Sequence of chain 1.A:
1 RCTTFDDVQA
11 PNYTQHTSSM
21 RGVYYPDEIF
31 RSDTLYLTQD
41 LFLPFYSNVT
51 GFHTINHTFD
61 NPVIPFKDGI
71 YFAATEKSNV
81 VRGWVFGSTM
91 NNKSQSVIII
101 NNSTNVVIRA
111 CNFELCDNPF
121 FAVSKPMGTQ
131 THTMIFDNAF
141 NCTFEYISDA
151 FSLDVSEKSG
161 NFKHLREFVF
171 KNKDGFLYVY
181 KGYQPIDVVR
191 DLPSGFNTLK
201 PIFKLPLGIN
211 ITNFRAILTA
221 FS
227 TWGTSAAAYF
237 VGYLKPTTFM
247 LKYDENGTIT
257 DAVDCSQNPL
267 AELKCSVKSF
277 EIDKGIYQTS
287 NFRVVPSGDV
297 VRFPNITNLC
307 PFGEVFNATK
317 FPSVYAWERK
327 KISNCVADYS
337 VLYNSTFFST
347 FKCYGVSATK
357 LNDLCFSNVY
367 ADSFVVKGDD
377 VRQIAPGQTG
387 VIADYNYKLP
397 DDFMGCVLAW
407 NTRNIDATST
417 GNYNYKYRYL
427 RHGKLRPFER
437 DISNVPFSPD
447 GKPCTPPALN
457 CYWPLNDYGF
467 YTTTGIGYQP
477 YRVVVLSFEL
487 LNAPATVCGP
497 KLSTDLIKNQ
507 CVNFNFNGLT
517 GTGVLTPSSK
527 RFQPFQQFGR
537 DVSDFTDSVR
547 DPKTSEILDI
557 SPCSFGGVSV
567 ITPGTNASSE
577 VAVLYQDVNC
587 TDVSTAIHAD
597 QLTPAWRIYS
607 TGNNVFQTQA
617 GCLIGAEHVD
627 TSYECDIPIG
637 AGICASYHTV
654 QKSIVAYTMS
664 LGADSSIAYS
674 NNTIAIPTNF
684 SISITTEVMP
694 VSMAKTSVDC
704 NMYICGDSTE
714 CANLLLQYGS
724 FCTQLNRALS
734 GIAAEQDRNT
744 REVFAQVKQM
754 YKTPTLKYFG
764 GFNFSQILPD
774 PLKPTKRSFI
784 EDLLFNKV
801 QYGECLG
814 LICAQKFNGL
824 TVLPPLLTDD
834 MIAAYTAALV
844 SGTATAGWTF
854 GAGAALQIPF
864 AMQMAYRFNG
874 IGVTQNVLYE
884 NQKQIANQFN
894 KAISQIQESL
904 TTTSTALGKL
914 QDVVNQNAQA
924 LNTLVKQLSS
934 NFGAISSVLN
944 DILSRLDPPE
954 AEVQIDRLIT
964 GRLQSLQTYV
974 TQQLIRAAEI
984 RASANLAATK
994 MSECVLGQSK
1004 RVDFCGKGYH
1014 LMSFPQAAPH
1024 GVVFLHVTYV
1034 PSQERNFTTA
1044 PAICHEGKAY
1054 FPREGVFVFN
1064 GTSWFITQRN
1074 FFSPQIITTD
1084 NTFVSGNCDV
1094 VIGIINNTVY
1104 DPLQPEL

Binding-site contacts:
Ligand atom C6 contacts residue GLN613 of chain 1.A at 4.1 Å.
Ligand atom C6 contacts residue LEU814 of chain 1.G at 4.1 Å (hydrophobic).
Ligand atom O6 contacts residue LEU814 of chain 1.G at 2.8 Å (h-bond).
Ligand atom C5 contacts residue ASN585 of chain 1.A at 4.4 Å.
Ligand atom O6 contacts residue GLN613 of chain 1.A at 4.0 Å.
Ligand atom O5 contacts residue ASN585 of chain 1.A at 3.3 Å.
Ligand atom C8 contacts residue THR587 of chain 1.A at 3.4 Å.
Ligand atom C1 contacts residue ASN585 of chain 1.A at 3.1 Å.
Ligand atom C2 contacts residue ASN585 of chain 1.A at 4.5 Å.
Ligand atom C6 contacts residue ASN585 of chain 1.A at 4.4 Å.
Ligand atom C5 contacts residue LEU814 of chain 1.G at 4.4 Å (hydrophobic).

The protein below binds the small molecule below.
Small molecule (SMILES): CC(=O)N[C@@H]1[C@@H](O)[C@H](O)[C@@H](CO)O[C@H]1O

Sequence of chain 1.G:
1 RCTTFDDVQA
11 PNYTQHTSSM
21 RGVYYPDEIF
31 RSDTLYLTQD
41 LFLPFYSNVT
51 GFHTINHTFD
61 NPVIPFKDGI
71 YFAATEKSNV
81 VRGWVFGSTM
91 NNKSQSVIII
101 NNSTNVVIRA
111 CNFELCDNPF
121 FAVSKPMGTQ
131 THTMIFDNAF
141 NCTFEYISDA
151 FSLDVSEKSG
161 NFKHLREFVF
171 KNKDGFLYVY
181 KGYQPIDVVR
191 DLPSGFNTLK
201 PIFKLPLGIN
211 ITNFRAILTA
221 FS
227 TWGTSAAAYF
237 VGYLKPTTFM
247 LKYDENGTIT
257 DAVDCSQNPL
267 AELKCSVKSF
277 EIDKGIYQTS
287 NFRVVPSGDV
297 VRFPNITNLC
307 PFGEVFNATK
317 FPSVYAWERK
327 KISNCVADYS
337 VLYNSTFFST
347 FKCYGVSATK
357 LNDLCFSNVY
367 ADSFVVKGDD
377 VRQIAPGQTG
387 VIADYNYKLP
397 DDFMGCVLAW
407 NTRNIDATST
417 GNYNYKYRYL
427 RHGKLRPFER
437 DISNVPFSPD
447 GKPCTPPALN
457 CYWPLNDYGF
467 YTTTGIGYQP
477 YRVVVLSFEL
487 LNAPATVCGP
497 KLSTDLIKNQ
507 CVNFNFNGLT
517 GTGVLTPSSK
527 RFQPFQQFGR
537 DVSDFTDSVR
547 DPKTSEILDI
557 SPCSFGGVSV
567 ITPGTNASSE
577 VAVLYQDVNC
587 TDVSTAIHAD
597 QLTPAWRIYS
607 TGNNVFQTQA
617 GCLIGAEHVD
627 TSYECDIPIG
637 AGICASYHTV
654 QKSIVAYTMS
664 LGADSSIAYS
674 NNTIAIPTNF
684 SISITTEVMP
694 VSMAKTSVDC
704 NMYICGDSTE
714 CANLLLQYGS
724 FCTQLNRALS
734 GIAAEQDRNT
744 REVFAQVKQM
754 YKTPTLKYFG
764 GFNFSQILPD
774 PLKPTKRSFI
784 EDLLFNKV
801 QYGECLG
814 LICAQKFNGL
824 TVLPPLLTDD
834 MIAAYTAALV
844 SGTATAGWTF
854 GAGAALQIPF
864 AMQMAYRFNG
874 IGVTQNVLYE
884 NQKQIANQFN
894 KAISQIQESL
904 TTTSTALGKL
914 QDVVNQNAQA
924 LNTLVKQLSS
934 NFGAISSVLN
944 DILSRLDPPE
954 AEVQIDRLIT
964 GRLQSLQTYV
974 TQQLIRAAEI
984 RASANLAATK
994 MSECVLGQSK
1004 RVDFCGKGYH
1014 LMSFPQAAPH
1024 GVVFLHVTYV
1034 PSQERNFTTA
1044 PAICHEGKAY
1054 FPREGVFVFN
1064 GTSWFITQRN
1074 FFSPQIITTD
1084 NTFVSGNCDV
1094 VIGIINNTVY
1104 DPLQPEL